The protein below binds the small molecule below.
Small molecule (SMILES): Nc1nc2c(ncn2[C@@H]2O[C@H](CO[P](=O)(O)C[P](=O)(O)OP(=O)(O)O)[C@@H](O)[C@H]2O)c(=O)[nH]1

Sequence of chain 59.B:
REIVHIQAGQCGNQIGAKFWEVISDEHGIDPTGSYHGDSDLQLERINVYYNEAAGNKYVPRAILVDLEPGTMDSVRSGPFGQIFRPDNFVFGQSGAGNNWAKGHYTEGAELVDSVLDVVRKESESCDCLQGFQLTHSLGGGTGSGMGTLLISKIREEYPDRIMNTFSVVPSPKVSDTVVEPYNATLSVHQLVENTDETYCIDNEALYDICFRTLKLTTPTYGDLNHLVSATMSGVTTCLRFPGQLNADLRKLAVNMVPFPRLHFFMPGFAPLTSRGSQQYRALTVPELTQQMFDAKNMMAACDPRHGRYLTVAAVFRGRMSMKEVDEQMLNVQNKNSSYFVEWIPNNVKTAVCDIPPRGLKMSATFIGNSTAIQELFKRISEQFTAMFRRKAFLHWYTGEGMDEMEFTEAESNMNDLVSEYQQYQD

Binding-site contacts:
Ligand atom C2 contacts residue TYR222 of chain 59.B at 3.5 Å (hydrophobic).
Ligand atom C6 contacts residue TYR222 of chain 59.B at 3.7 Å (hydrophobic).
Ligand atom O3B contacts residue GLY142 of chain 59.B at 3.5 Å (h-bond).
Ligand atom C2 contacts residue ASN226 of chain 59.B at 3.6 Å.
Ligand atom O2B contacts residue GLY144 of chain 59.B at 2.7 Å (h-bond).
Ligand atom O1G contacts residue THR143 of chain 59.B at 3.4 Å.
Ligand atom PB contacts residue MG1 of chain 59.F at 3.7 Å.
Ligand atom PB contacts residue GLY10 of chain 59.B at 3.9 Å.
Ligand atom PG contacts residue GLY142 of chain 59.B at 3.9 Å.
Ligand atom N2 contacts residue ASN226 of chain 59.B at 2.9 Å (h-bond).
Ligand atom PG contacts residue MG1 of chain 59.F at 3.5 Å.
Ligand atom O2B contacts residue THR143 of chain 59.B at 2.7 Å (h-bond).
Ligand atom C6 contacts residue GLN15 of chain 59.B at 3.6 Å.
Ligand atom O1B contacts residue GLY10 of chain 59.B at 3.7 Å.
Ligand atom O4' contacts residue SER138 of chain 59.B at 3.3 Å (h-bond).
Ligand atom N2 contacts residue ASN204 of chain 59.B at 2.6 Å (h-bond).
Ligand atom O2A contacts residue CYS12 of chain 59.B at 3.3 Å (h-bond).
Ligand atom O6 contacts residue TYR222 of chain 59.B at 3.8 Å.
Ligand atom O2A contacts residue GLN11 of chain 59.B at 3.5 Å (h-bond).
Ligand atom O1G contacts residue ALA97 of chain 59.B at 3.0 Å (h-bond).
Ligand atom PB contacts residue THR143 of chain 59.B at 3.3 Å.
Ligand atom O6 contacts residue ASN226 of chain 59.B at 3.1 Å (h-bond).
Ligand atom O3' contacts residue GLU181 of chain 59.B at 3.3 Å (salt-bridge).
Ligand atom O1B contacts residue GLN11 of chain 59.B at 3.2 Å (h-bond).
Ligand atom O6 contacts residue GLN15 of chain 59.B at 2.5 Å (h-bond).
Ligand atom N3 contacts residue ASN204 of chain 59.B at 3.0 Å (h-bond).
Ligand atom O2G contacts residue ASN99 of chain 59.B at 2.9 Å (h-bond).
Ligand atom O3B contacts residue MG1 of chain 59.F at 3.8 Å.
Ligand atom C4' contacts residue SER138 of chain 59.B at 3.2 Å.
Ligand atom N3 contacts residue VAL169 of chain 59.B at 3.8 Å.
Ligand atom C2 contacts residue ASN204 of chain 59.B at 3.4 Å.
Ligand atom O1A contacts residue GLN11 of chain 59.B at 3.1 Å.
Ligand atom O2G contacts residue GLY142 of chain 59.B at 3.0 Å (h-bond).
Ligand atom O3G contacts residue MG1 of chain 59.F at 2.5 Å.
Ligand atom N1 contacts residue ASN226 of chain 59.B at 2.7 Å (h-bond).
Ligand atom N1 contacts residue TYR222 of chain 59.B at 3.2 Å.
Ligand atom O2B contacts residue GLY10 of chain 59.B at 3.2 Å.
Ligand atom C6 contacts residue ASN226 of chain 59.B at 3.3 Å.
Ligand atom O3B contacts residue THR143 of chain 59.B at 3.1 Å (h-bond).
Ligand atom O1B contacts residue MG1 of chain 59.F at 2.4 Å.